This small molecule binds to this protein.
Small molecule (SMILES): CC(C)C[C@H](NC(=O)CNC(=O)[C@H](Cc1ccc(O)cc1)NC(=O)[C@@H](NC(=O)[C@@H]1CCCN1C(=O)[C@H](CO)NC(=O)[C@H](Cc1ccccc1)NC(=O)[C@@H](NC(=O)[C@@H](N)CCCN=C(N)N)[C@@H](C)O)[C@@H](C)O)C(=O)O

Sequence of chain 1.A:
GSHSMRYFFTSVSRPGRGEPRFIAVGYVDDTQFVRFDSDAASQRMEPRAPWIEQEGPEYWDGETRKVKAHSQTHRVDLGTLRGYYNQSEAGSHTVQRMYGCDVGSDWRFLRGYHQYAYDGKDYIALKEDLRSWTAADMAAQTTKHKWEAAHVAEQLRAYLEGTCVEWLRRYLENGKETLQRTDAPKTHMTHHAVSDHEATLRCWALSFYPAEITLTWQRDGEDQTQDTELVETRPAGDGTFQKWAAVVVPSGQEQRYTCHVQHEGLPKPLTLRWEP

Binding-site contacts:
Ligand atom CD1 contacts residue LEU81 of chain 1.A at 3.5 Å (hydrophobic).
Ligand atom O contacts residue HIS70 of chain 1.A at 3.1 Å.
Ligand atom N contacts residue TYR7 of chain 1.A at 3.6 Å (h-bond).
Ligand atom CA contacts residue ASP77 of chain 1.A at 3.3 Å.
Ligand atom OG1 contacts residue LYS66 of chain 1.A at 3.4 Å.
Ligand atom O contacts residue TYR7 of chain 1.A at 3.5 Å.
Ligand atom OXT contacts residue THR143 of chain 1.A at 3.1 Å (h-bond).
Ligand atom CA contacts residue LYS66 of chain 1.A at 3.6 Å.
Ligand atom CA contacts residue TYR7 of chain 1.A at 3.6 Å (hydrophobic).
Ligand atom CB contacts residue TYR99 of chain 1.A at 3.5 Å (hydrophobic).
Ligand atom O contacts residue TRP147 of chain 1.A at 2.9 Å (h-bond).
Ligand atom NH1 contacts residue GLU63 of chain 1.A at 2.7 Å (salt-bridge).
Ligand atom N contacts residue TYR159 of chain 1.A at 3.6 Å.
Ligand atom O contacts residue HIS70 of chain 1.A at 3.3 Å (h-bond).
Ligand atom C contacts residue TYR159 of chain 1.A at 3.6 Å (hydrophobic).
Ligand atom N contacts residue TYR99 of chain 1.A at 2.8 Å (h-bond).
Ligand atom O contacts residue TYR159 of chain 1.A at 2.5 Å (h-bond).
Ligand atom OXT contacts residue TYR84 of chain 1.A at 3.3 Å (h-bond).
Ligand atom CD contacts residue GLU63 of chain 1.A at 3.5 Å.
Ligand atom CD2 contacts residue TRP147 of chain 1.A at 3.4 Å (hydrophobic).
Ligand atom N contacts residue TYR7 of chain 1.A at 3.1 Å (h-bond).
Ligand atom O contacts residue THR80 of chain 1.A at 3.5 Å.
Ligand atom C contacts residue ASP77 of chain 1.A at 3.6 Å.
Ligand atom N contacts residue ASP77 of chain 1.A at 2.9 Å (salt-bridge).
Ligand atom CG2 contacts residue TYR7 of chain 1.A at 3.4 Å (hydrophobic).
Ligand atom N contacts residue TYR171 of chain 1.A at 2.9 Å (h-bond).
Ligand atom CZ contacts residue LEU156 of chain 1.A at 3.4 Å (hydrophobic).
Ligand atom CE2 contacts residue LEU156 of chain 1.A at 3.3 Å (hydrophobic).
Ligand atom CG2 contacts residue THR73 of chain 1.A at 3.0 Å.
Ligand atom CA contacts residue TYR159 of chain 1.A at 3.6 Å (hydrophobic).
Ligand atom O contacts residue LYS66 of chain 1.A at 2.8 Å (salt-bridge).
Ligand atom OG1 contacts residue GLU63 of chain 1.A at 2.9 Å (salt-bridge).
Ligand atom C contacts residue TYR159 of chain 1.A at 3.6 Å (hydrophobic).
Ligand atom CG contacts residue TRP167 of chain 1.A at 3.6 Å (hydrophobic).
Ligand atom C contacts residue TYR7 of chain 1.A at 3.4 Å (hydrophobic).
Ligand atom CA contacts residue TYR99 of chain 1.A at 3.6 Å (hydrophobic).
Ligand atom CB contacts residue TYR99 of chain 1.A at 3.4 Å (hydrophobic).
Ligand atom O contacts residue TYR159 of chain 1.A at 3.4 Å.
Ligand atom CD1 contacts residue TYR159 of chain 1.A at 3.4 Å (hydrophobic).
Ligand atom N contacts residue GLU63 of chain 1.A at 3.0 Å (salt-bridge).